Sequence of chain 1.A:
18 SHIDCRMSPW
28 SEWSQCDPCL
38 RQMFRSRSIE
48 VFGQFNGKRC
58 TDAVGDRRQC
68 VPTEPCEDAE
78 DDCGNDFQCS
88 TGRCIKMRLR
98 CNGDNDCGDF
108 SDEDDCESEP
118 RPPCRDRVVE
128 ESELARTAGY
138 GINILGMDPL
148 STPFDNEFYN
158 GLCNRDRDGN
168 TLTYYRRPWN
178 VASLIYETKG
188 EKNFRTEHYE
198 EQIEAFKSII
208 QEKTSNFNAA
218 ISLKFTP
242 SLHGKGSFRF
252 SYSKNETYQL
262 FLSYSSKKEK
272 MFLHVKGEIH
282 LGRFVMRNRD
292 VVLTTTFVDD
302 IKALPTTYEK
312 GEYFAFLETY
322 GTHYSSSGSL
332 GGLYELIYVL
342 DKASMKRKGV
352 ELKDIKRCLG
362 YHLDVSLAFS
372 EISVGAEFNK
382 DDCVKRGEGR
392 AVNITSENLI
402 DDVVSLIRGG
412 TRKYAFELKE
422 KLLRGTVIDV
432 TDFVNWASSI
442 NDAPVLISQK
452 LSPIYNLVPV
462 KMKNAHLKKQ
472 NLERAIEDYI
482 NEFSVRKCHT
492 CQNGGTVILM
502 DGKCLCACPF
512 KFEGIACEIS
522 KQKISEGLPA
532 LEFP

Binding-site contacts:
Ligand atom C1 contacts residue GLU201 of chain 1.A at 3.7 Å.
Ligand atom C7 contacts residue ASN394 of chain 1.Q at 3.8 Å.
Ligand atom O7 contacts residue ILE395 of chain 1.Q at 4.1 Å.
Ligand atom C8 contacts residue ILE395 of chain 1.Q at 4.2 Å (hydrophobic).
Ligand atom C8 contacts residue LYS347 of chain 1.Q at 4.2 Å.
Ligand atom O5 contacts residue GLU201 of chain 1.A at 3.0 Å (salt-bridge).
Ligand atom C8 contacts residue LYS349 of chain 1.Q at 3.6 Å.
Ligand atom C7 contacts residue ILE395 of chain 1.Q at 4.4 Å (hydrophobic).
Ligand atom O7 contacts residue LYS349 of chain 1.Q at 3.5 Å (salt-bridge).
Ligand atom C3 contacts residue ASN394 of chain 1.Q at 3.8 Å.
Ligand atom C7 contacts residue LYS349 of chain 1.Q at 4.2 Å.
Ligand atom N2 contacts residue ASN394 of chain 1.Q at 3.0 Å (h-bond).
Ligand atom O5 contacts residue ASN394 of chain 1.Q at 2.3 Å (h-bond).
Ligand atom C2 contacts residue LYS349 of chain 1.Q at 4.1 Å.
Ligand atom C2 contacts residue ASN394 of chain 1.Q at 2.4 Å.
Ligand atom C5 contacts residue ASN394 of chain 1.Q at 3.6 Å.
Ligand atom O7 contacts residue ASN394 of chain 1.Q at 4.0 Å.
Ligand atom C1 contacts residue ASN394 of chain 1.Q at 1.4 Å.
Ligand atom C5 contacts residue GLU201 of chain 1.A at 3.8 Å.
Ligand atom C4 contacts residue ASN394 of chain 1.Q at 4.1 Å.
Ligand atom O6 contacts residue GLU201 of chain 1.A at 3.9 Å.
Ligand atom C7 contacts residue ARG348 of chain 1.Q at 4.3 Å.
Ligand atom C7 contacts residue THR396 of chain 1.Q at 4.1 Å.
Ligand atom C6 contacts residue GLU201 of chain 1.A at 3.7 Å.
Ligand atom C8 contacts residue ARG348 of chain 1.Q at 3.2 Å.
Ligand atom C8 contacts residue THR396 of chain 1.Q at 4.4 Å.
Ligand atom N2 contacts residue LYS349 of chain 1.Q at 3.6 Å.
Ligand atom O6 contacts residue GLN199 of chain 1.A at 4.3 Å.
Ligand atom O7 contacts residue THR396 of chain 1.Q at 3.1 Å (h-bond).

Sequence of chain 1.Q:
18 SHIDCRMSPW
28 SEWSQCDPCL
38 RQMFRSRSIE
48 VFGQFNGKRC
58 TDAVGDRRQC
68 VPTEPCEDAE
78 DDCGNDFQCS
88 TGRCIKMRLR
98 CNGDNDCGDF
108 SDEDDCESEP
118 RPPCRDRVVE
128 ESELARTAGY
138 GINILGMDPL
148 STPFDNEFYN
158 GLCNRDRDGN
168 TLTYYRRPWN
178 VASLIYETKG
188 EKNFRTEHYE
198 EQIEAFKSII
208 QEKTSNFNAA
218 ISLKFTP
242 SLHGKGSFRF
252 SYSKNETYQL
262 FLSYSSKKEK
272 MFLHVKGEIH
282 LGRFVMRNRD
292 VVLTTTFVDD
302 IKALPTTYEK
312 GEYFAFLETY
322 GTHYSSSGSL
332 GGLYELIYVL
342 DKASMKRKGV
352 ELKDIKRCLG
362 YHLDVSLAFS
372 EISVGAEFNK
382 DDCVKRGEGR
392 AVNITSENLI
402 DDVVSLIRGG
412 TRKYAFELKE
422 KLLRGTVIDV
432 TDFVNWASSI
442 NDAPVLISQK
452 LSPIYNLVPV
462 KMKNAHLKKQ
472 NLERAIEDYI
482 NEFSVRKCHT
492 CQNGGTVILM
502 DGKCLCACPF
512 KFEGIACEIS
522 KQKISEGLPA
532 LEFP

A protein and the small-molecule ligand that binds it are described below.
Small molecule (SMILES): CC(=O)N[C@H]1[C@H](O[C@H]2[C@H](O)[C@@H](NC(C)=O)CO[C@@H]2CO)O[C@H](CO)[C@@H](O)[C@@H]1O